A small-molecule ligand and the protein it binds are described below.
Small molecule (SMILES): CC(=O)N[C@H]1[C@H](O[C@H]2[C@H](O)[C@@H](NC(C)=O)CO[C@@H]2CO)O[C@H](CO)[C@@H](O)[C@@H]1O

Binding-site contacts:
Ligand atom C3 contacts residue ASN394 of chain 1.W at 3.8 Å.
Ligand atom C5 contacts residue GLN199 of chain 1.X at 4.0 Å.
Ligand atom O7 contacts residue LYS349 of chain 1.W at 3.7 Å.
Ligand atom C2 contacts residue ASN394 of chain 1.W at 2.4 Å.
Ligand atom C4 contacts residue GLU201 of chain 1.X at 4.3 Å.
Ligand atom C1 contacts residue GLU201 of chain 1.X at 3.5 Å.
Ligand atom C6 contacts residue GLN199 of chain 1.X at 4.2 Å.
Ligand atom C5 contacts residue GLU201 of chain 1.X at 2.9 Å.
Ligand atom C1 contacts residue ASN394 of chain 1.W at 1.4 Å.
Ligand atom O7 contacts residue THR396 of chain 1.W at 3.1 Å (h-bond).
Ligand atom O6 contacts residue GLN199 of chain 1.X at 3.6 Å (h-bond).
Ligand atom O7 contacts residue ASN394 of chain 1.W at 4.0 Å.
Ligand atom C7 contacts residue THR396 of chain 1.W at 4.1 Å.
Ligand atom C7 contacts residue LYS349 of chain 1.W at 4.2 Å.
Ligand atom O6 contacts residue GLU201 of chain 1.X at 2.7 Å (salt-bridge).
Ligand atom C8 contacts residue LYS349 of chain 1.W at 3.5 Å.
Ligand atom C7 contacts residue ASN394 of chain 1.W at 3.8 Å.
Ligand atom O7 contacts residue ARG348 of chain 1.W at 4.5 Å.
Ligand atom C8 contacts residue ILE395 of chain 1.W at 4.3 Å (hydrophobic).
Ligand atom C8 contacts residue LYS347 of chain 1.W at 3.9 Å.
Ligand atom N2 contacts residue ASN394 of chain 1.W at 3.0 Å (h-bond).
Ligand atom C8 contacts residue ARG348 of chain 1.W at 3.3 Å.
Ligand atom O7 contacts residue ILE395 of chain 1.W at 4.1 Å.
Ligand atom C5 contacts residue ASN394 of chain 1.W at 3.6 Å.
Ligand atom C2 contacts residue LYS349 of chain 1.W at 4.0 Å.
Ligand atom C6 contacts residue GLU201 of chain 1.X at 2.5 Å.
Ligand atom C4 contacts residue ASN394 of chain 1.W at 4.1 Å.
Ligand atom O5 contacts residue ASN394 of chain 1.W at 2.3 Å (h-bond).
Ligand atom C7 contacts residue ARG348 of chain 1.W at 4.1 Å.
Ligand atom N2 contacts residue LYS349 of chain 1.W at 3.5 Å.
Ligand atom O5 contacts residue GLU201 of chain 1.X at 2.5 Å (salt-bridge).

Sequence of chain 1.X:
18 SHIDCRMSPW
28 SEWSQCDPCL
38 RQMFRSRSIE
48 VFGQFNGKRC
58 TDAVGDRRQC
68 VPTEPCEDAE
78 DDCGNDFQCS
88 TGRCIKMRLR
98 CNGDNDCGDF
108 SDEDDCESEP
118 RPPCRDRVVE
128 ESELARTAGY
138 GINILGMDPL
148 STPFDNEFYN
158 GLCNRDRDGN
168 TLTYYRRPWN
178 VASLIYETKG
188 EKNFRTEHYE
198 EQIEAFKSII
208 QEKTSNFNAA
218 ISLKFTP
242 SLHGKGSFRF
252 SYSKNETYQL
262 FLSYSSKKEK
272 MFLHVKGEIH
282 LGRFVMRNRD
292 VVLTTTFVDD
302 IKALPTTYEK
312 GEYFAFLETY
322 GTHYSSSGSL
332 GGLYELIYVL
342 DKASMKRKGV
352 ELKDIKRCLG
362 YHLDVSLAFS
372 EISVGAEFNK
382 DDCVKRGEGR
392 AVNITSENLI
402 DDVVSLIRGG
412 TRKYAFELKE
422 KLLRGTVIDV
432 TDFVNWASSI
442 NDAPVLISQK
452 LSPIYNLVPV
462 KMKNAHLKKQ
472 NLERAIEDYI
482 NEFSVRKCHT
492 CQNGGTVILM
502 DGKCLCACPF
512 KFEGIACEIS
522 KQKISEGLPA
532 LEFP

Sequence of chain 1.W:
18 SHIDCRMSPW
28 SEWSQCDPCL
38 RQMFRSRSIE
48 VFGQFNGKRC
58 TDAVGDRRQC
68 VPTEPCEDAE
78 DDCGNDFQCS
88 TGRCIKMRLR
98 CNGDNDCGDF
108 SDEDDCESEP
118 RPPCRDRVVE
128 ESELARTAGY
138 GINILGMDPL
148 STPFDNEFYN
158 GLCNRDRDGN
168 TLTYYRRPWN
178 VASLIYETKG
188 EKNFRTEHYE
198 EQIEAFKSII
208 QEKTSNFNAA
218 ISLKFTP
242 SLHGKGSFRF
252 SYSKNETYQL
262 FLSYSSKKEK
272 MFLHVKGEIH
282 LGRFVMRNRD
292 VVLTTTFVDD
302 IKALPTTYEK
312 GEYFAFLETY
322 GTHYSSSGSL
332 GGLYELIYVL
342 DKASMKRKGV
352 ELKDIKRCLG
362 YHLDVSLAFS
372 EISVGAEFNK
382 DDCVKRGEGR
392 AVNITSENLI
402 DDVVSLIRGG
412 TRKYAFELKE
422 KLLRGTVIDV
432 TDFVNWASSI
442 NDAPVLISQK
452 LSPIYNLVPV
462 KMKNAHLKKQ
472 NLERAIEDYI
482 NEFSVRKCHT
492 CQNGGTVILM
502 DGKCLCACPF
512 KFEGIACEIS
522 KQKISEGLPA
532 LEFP